Binding-site contacts:
Ligand atom C8 contacts residue ASN47 of chain 1.A at 4.1 Å.
Ligand atom O5 contacts residue ASN47 of chain 1.A at 2.4 Å (h-bond).
Ligand atom O7 contacts residue SER49 of chain 1.A at 3.1 Å (h-bond).
Ligand atom C5 contacts residue ASN47 of chain 1.A at 3.7 Å.
Ligand atom C8 contacts residue SER49 of chain 1.A at 4.0 Å.
Ligand atom C7 contacts residue SER48 of chain 1.A at 4.1 Å.
Ligand atom C8 contacts residue SER48 of chain 1.A at 4.0 Å.
Ligand atom C8 contacts residue ASN42 of chain 1.A at 4.4 Å.
Ligand atom C4 contacts residue ASN47 of chain 1.A at 4.1 Å.
Ligand atom C8 contacts residue VAL40 of chain 1.A at 3.2 Å (hydrophobic).
Ligand atom N2 contacts residue ASN47 of chain 1.A at 2.9 Å (h-bond).
Ligand atom C7 contacts residue SER49 of chain 1.A at 4.0 Å.
Ligand atom C3 contacts residue ASN47 of chain 1.A at 3.8 Å.
Ligand atom C7 contacts residue VAL40 of chain 1.A at 4.4 Å (hydrophobic).
Ligand atom C1 contacts residue ASN42 of chain 1.A at 4.2 Å.
Ligand atom C8 contacts residue GLU29 of chain 1.A at 3.7 Å.
Ligand atom O7 contacts residue ASN47 of chain 1.A at 3.0 Å (h-bond).
Ligand atom C7 contacts residue ASN47 of chain 1.A at 3.1 Å.
Ligand atom N2 contacts residue ASN42 of chain 1.A at 4.2 Å.
Ligand atom C2 contacts residue ASN47 of chain 1.A at 2.4 Å.
Ligand atom N2 contacts residue GLU29 of chain 1.A at 4.2 Å.
Ligand atom C1 contacts residue ASN47 of chain 1.A at 1.4 Å.
Ligand atom O7 contacts residue SER48 of chain 1.A at 3.3 Å.

Sequence of chain 1.A:
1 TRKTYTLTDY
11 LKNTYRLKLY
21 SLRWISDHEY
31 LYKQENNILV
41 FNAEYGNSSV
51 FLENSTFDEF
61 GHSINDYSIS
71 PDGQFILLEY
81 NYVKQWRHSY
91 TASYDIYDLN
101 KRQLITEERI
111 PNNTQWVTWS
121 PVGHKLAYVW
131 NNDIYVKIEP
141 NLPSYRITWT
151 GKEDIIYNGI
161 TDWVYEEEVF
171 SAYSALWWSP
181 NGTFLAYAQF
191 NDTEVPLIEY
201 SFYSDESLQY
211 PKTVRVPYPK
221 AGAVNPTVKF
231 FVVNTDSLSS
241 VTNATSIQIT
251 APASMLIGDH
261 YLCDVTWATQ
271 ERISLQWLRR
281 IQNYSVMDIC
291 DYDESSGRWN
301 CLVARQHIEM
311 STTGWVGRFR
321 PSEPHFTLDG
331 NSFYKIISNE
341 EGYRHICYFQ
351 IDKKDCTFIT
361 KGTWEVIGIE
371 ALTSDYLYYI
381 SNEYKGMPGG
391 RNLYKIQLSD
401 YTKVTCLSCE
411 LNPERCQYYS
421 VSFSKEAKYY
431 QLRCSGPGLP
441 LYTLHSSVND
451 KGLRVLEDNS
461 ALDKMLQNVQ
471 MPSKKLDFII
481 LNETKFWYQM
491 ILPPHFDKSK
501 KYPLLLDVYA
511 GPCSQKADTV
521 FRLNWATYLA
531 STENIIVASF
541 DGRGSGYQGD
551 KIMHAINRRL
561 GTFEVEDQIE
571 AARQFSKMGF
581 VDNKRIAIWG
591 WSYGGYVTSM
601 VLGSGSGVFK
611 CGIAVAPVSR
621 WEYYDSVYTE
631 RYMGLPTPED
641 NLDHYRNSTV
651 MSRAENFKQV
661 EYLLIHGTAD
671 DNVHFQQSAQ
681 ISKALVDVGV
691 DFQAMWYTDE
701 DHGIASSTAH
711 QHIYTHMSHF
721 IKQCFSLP

This protein binds this small molecule.
Small molecule (SMILES): CC(=O)N[C@H]1[C@@H](O[C@H]2[C@H](O)[C@@H](NC(C)=O)CO[C@@H]2CO)O[C@H](CO)[C@@H](O)[C@@H]1O